A protein and the small-molecule ligand that binds it are described below.
Small molecule (SMILES): CC(C)CCC[C@@H](C)[C@H]1CC[C@H]2[C@@H]3CC=C4C[C@@H](OC(=O)CCC(=O)O)CC[C@]4(C)[C@H]3CC[C@]12C

Sequence of chain 1.B:
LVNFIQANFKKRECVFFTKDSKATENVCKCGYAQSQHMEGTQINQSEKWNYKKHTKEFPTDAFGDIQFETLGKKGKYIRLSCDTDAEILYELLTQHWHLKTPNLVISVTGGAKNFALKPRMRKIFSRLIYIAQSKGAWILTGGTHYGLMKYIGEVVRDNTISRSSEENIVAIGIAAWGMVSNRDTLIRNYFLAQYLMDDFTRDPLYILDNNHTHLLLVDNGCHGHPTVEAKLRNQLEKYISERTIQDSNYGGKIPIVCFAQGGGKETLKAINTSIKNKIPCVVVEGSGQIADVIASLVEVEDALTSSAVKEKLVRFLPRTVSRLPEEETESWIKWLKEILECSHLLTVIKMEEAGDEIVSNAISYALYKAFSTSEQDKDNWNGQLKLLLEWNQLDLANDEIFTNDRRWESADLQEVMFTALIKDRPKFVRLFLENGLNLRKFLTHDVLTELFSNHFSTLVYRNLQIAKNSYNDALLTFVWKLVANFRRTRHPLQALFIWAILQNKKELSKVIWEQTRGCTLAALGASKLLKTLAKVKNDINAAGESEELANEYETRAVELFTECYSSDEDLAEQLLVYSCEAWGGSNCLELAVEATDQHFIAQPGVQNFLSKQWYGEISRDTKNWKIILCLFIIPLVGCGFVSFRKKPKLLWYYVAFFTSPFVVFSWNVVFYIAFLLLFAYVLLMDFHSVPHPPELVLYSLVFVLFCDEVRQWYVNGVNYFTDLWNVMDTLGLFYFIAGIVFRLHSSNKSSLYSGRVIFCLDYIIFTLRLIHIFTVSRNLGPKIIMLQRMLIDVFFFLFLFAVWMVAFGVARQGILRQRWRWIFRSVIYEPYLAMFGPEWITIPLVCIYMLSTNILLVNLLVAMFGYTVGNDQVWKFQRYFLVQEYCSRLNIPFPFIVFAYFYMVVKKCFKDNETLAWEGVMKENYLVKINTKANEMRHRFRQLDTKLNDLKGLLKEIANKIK

Binding-site contacts:
Ligand atom CAP contacts residue ILE697 of chain 1.B at 4.0 Å (hydrophobic).
Ligand atom CAM contacts residue TRP683 of chain 1.B at 3.9 Å (hydrophobic).
Ligand atom CAC contacts residue VAL743 of chain 1.B at 3.6 Å (hydrophobic).
Ligand atom CAQ contacts residue Y011 of chain 1.M at 3.3 Å.
Ligand atom CAN contacts residue Y011 of chain 1.M at 4.0 Å.
Ligand atom CAK contacts residue Y011 of chain 1.M at 3.9 Å.
Ligand atom CAN contacts residue PHE701 of chain 1.B at 3.7 Å (hydrophobic).
Ligand atom CAN contacts residue POV1 of chain 1.L at 4.0 Å.
Ligand atom CAI contacts residue PHE736 of chain 1.B at 3.7 Å (hydrophobic).
Ligand atom CAD contacts residue SER851 of chain 1.B at 3.9 Å.
Ligand atom OAF contacts residue ARG999 of chain 1.B at 3.5 Å (salt-bridge).
Ligand atom CAV contacts residue PHE736 of chain 1.B at 3.8 Å (hydrophobic).
Ligand atom CAR contacts residue TRP683 of chain 1.B at 3.8 Å (hydrophobic).
Ligand atom CAQ contacts residue ILE697 of chain 1.B at 3.9 Å (hydrophobic).
Ligand atom CAQ contacts residue POV1 of chain 1.L at 3.2 Å.
Ligand atom CBC contacts residue TRP683 of chain 1.B at 3.9 Å (hydrophobic).
Ligand atom CAE contacts residue POV1 of chain 1.L at 3.3 Å.
Ligand atom CAB contacts residue PHE701 of chain 1.B at 3.9 Å (hydrophobic).
Ligand atom CAM contacts residue LEU854 of chain 1.B at 3.7 Å (hydrophobic).
Ligand atom CBI contacts residue POV1 of chain 1.L at 4.1 Å.
Ligand atom CAX contacts residue ARG999 of chain 1.B at 3.6 Å.
Ligand atom CAY contacts residue LEU854 of chain 1.B at 4.0 Å (hydrophobic).
Ligand atom OAW contacts residue TRP683 of chain 1.B at 3.5 Å (h-bond).
Ligand atom OAG contacts residue LEU854 of chain 1.B at 3.7 Å.
Ligand atom CAL contacts residue LEU854 of chain 1.B at 3.6 Å (hydrophobic).
Ligand atom CBC contacts residue PHE736 of chain 1.B at 3.6 Å (hydrophobic).
Ligand atom CBD contacts residue POV1 of chain 1.L at 3.3 Å.
Ligand atom CAK contacts residue POV1 of chain 1.L at 3.8 Å.
Ligand atom CAL contacts residue VAL1003 of chain 1.B at 3.8 Å (hydrophobic).
Ligand atom CAD contacts residue POV1 of chain 1.L at 3.9 Å.
Ligand atom CBG contacts residue ILE697 of chain 1.B at 4.0 Å (hydrophobic).
Ligand atom CAZ contacts residue PHE736 of chain 1.B at 3.8 Å (hydrophobic).
Ligand atom CAP contacts residue Y011 of chain 1.M at 4.0 Å.
Ligand atom OAH contacts residue ARG999 of chain 1.B at 3.4 Å (salt-bridge).
Ligand atom CAT contacts residue PHE739 of chain 1.B at 3.7 Å (hydrophobic).
Ligand atom CAS contacts residue PHE739 of chain 1.B at 4.1 Å (hydrophobic).
Ligand atom CBG contacts residue POV1 of chain 1.L at 3.6 Å.
Ligand atom CAV contacts residue POV1 of chain 1.L at 3.9 Å.
Ligand atom CAA contacts residue POV1 of chain 1.L at 3.6 Å.
Ligand atom CAC contacts residue VAL744 of chain 1.B at 3.7 Å (hydrophobic).